Binding-site contacts:
Ligand atom C6 contacts residue SER834 of chain 1.C at 4.0 Å.
Ligand atom O5 contacts residue SER834 of chain 1.C at 3.2 Å (h-bond).
Ligand atom C7 contacts residue ASN832 of chain 1.C at 3.2 Å.
Ligand atom C1 contacts residue ASN832 of chain 1.C at 1.4 Å.
Ligand atom C5 contacts residue ASN832 of chain 1.C at 3.7 Å.
Ligand atom N2 contacts residue ASN832 of chain 1.C at 2.9 Å (h-bond).
Ligand atom C6 contacts residue GLN835 of chain 1.C at 4.2 Å.
Ligand atom C8 contacts residue ASN832 of chain 1.C at 3.9 Å.
Ligand atom C3 contacts residue ASN832 of chain 1.C at 3.8 Å.
Ligand atom C4 contacts residue ASN832 of chain 1.C at 4.2 Å.
Ligand atom O7 contacts residue ASN832 of chain 1.C at 3.4 Å (h-bond).
Ligand atom C1 contacts residue SER834 of chain 1.C at 3.4 Å.
Ligand atom O5 contacts residue ASN832 of chain 1.C at 2.4 Å (h-bond).
Ligand atom C5 contacts residue SER834 of chain 1.C at 3.4 Å.
Ligand atom C2 contacts residue ASN832 of chain 1.C at 2.5 Å.

Sequence of chain 1.C:
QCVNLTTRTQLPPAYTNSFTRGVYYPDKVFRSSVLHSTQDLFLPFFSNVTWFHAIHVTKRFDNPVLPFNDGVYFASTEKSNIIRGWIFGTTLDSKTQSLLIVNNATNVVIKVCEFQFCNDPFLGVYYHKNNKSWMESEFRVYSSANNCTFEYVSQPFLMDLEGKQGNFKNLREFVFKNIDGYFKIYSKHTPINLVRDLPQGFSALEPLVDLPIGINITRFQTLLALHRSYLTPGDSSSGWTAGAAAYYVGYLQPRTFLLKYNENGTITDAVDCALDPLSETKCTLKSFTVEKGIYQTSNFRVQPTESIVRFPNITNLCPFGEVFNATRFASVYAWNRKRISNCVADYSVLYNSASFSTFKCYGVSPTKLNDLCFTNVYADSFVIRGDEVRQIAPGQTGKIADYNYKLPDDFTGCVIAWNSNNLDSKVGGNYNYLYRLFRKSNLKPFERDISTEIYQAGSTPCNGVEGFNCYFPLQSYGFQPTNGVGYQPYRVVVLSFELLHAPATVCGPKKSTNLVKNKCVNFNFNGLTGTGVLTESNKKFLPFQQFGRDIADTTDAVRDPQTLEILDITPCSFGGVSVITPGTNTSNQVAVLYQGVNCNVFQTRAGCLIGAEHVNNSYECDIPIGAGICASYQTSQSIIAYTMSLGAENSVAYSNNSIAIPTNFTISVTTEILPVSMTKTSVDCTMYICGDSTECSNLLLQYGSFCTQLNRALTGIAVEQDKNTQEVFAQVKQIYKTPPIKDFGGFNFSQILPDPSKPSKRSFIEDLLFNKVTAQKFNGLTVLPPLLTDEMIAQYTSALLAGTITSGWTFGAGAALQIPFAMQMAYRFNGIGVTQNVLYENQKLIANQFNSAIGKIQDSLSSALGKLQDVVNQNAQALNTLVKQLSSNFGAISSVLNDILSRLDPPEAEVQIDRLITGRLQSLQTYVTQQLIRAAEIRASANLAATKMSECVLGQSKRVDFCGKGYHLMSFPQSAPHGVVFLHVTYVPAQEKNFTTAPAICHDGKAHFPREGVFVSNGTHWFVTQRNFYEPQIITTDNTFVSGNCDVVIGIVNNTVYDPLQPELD

A small-molecule ligand and the protein it binds are described below.
Small molecule (SMILES): CC(=O)N[C@@H]1[C@@H](O)[C@H](O)[C@@H](CO)O[C@H]1O